This small molecule binds to this protein.
Small molecule (SMILES): OC[C@H]1O[C@@H](O)[C@@H](O)[C@@H](O)[C@@H]1O

Sequence of chain 44.B:
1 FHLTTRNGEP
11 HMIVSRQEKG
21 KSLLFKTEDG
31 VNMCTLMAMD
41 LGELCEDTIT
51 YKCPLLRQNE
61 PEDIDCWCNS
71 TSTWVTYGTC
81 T

Binding-site contacts:
Ligand atom O3 contacts residue BMA1 of chain 44.P at 1.1 Å.
Ligand atom O2 contacts residue BMA1 of chain 44.P at 3.0 Å (h-bond).
Ligand atom O2 contacts residue HIS2 of chain 44.B at 3.4 Å (h-bond).
Ligand atom C2 contacts residue NAG1 of chain 44.N at 2.9 Å.
Ligand atom C2 contacts residue HIS2 of chain 44.B at 4.5 Å.
Ligand atom C5 contacts residue NAG1 of chain 44.N at 3.8 Å.
Ligand atom C3 contacts residue BMA1 of chain 44.P at 2.5 Å.
Ligand atom C4 contacts residue BMA1 of chain 44.P at 3.6 Å.
Ligand atom O4 contacts residue BMA1 of chain 44.P at 4.0 Å.
Ligand atom C1 contacts residue NAG1 of chain 44.N at 1.7 Å.
Ligand atom O2 contacts residue NAG1 of chain 44.N at 3.4 Å (h-bond).
Ligand atom C3 contacts residue NAG1 of chain 44.N at 4.1 Å.
Ligand atom O5 contacts residue NAG1 of chain 44.N at 2.5 Å (h-bond).
Ligand atom O6 contacts residue NAG1 of chain 44.N at 4.5 Å.
Ligand atom C2 contacts residue BMA1 of chain 44.P at 3.2 Å.